Sequence of chain 3.B:
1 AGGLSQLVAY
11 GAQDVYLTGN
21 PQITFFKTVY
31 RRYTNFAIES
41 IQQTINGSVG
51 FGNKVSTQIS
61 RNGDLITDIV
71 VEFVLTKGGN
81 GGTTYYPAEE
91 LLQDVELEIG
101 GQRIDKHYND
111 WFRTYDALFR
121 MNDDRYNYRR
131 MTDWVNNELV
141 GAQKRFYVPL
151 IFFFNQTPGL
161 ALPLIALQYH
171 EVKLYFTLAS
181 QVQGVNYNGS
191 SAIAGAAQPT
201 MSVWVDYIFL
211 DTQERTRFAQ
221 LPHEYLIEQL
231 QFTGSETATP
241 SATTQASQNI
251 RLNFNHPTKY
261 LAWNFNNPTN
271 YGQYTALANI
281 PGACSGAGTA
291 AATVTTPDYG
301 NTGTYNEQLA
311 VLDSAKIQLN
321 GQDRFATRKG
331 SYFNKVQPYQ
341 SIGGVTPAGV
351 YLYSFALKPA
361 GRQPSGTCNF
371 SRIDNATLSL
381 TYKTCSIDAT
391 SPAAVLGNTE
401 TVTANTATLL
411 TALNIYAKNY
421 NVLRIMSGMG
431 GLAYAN

Binding-site contacts:
Ligand atom C5 contacts residue GLY397 of chain 3.B at 4.0 Å.
Ligand atom C6 contacts residue ILE387 of chain 3.B at 4.0 Å (hydrophobic).
Ligand atom C4 contacts residue ALA393 of chain 3.B at 4.3 Å (hydrophobic).
Ligand atom O5 contacts residue ILE387 of chain 3.B at 4.0 Å.
Ligand atom O2 contacts residue ALA393 of chain 3.B at 3.8 Å.
Ligand atom O3 contacts residue LEU139 of chain 1.B at 4.1 Å.
Ligand atom O4 contacts residue GLY141 of chain 1.B at 4.4 Å.
Ligand atom C3 contacts residue ALA393 of chain 3.B at 3.4 Å (hydrophobic).
Ligand atom O5 contacts residue ASN398 of chain 3.B at 2.4 Å (h-bond).
Ligand atom C4 contacts residue GLY397 of chain 3.B at 3.6 Å.
Ligand atom C2 contacts residue ALA394 of chain 3.B at 4.2 Å (hydrophobic).
Ligand atom C2 contacts residue ASN398 of chain 3.B at 2.2 Å.
Ligand atom C1 contacts residue ASN398 of chain 3.B at 1.4 Å.
Ligand atom C6 contacts residue VAL140 of chain 1.B at 3.8 Å (hydrophobic).
Ligand atom O2 contacts residue ASN398 of chain 3.B at 2.7 Å (h-bond).
Ligand atom C6 contacts residue SER386 of chain 3.B at 3.6 Å.
Ligand atom C6 contacts residue ASP388 of chain 3.B at 4.1 Å.
Ligand atom C4 contacts residue ALA394 of chain 3.B at 4.3 Å (hydrophobic).
Ligand atom O6 contacts residue ASP388 of chain 3.B at 3.0 Å (salt-bridge).
Ligand atom C1 contacts residue ALA394 of chain 3.B at 4.0 Å (hydrophobic).
Ligand atom O3 contacts residue VAL140 of chain 1.B at 4.3 Å.
Ligand atom O3 contacts residue ALA393 of chain 3.B at 2.9 Å (h-bond).
Ligand atom C3 contacts residue GLY397 of chain 3.B at 4.1 Å.
Ligand atom O6 contacts residue SER386 of chain 3.B at 3.9 Å.
Ligand atom C4 contacts residue ASN398 of chain 3.B at 4.1 Å.
Ligand atom O4 contacts residue VAL140 of chain 1.B at 2.4 Å (h-bond).
Ligand atom O2 contacts residue GLY397 of chain 3.B at 2.9 Å (h-bond).
Ligand atom O6 contacts residue ILE387 of chain 3.B at 3.6 Å.
Ligand atom C3 contacts residue VAL140 of chain 1.B at 4.4 Å (hydrophobic).
Ligand atom C3 contacts residue ASN398 of chain 3.B at 3.6 Å.
Ligand atom C5 contacts residue ASN398 of chain 3.B at 3.6 Å.
Ligand atom O6 contacts residue ALA394 of chain 3.B at 3.7 Å.
Ligand atom C6 contacts residue GLY141 of chain 1.B at 4.0 Å.
Ligand atom O5 contacts residue ALA394 of chain 3.B at 4.0 Å.
Ligand atom C1 contacts residue GLY397 of chain 3.B at 4.3 Å.
Ligand atom C2 contacts residue GLY397 of chain 3.B at 3.8 Å.
Ligand atom C6 contacts residue GLY397 of chain 3.B at 4.4 Å.
Ligand atom C4 contacts residue VAL140 of chain 1.B at 3.3 Å (hydrophobic).
Ligand atom C5 contacts residue VAL140 of chain 1.B at 4.2 Å (hydrophobic).

A protein and the small-molecule ligand that binds it are described below.
Small molecule (SMILES): C[C@@H]1O[C@@H](O[C@H]2[C@H](O[C@@H]3OC[C@@H](O)[C@H](O)[C@H]3O)[C@@H](CO)OC[C@@H]2O)[C@@H](O[C@H]2O[C@H](CO)[C@H](O)[C@H](O)[C@H]2O)[C@H](O[C@H]2O[C@H](C)[C@@H](O)[C@H](O[C@H]3O[C@H](CO)[C@@H](O)[C@H](O)[C@@H]3O)[C@@H]2O)[C@@H]1O[C@@H]1OC[C@@H](O)[C@H](O)[C@H]1O

Sequence of chain 1.B:
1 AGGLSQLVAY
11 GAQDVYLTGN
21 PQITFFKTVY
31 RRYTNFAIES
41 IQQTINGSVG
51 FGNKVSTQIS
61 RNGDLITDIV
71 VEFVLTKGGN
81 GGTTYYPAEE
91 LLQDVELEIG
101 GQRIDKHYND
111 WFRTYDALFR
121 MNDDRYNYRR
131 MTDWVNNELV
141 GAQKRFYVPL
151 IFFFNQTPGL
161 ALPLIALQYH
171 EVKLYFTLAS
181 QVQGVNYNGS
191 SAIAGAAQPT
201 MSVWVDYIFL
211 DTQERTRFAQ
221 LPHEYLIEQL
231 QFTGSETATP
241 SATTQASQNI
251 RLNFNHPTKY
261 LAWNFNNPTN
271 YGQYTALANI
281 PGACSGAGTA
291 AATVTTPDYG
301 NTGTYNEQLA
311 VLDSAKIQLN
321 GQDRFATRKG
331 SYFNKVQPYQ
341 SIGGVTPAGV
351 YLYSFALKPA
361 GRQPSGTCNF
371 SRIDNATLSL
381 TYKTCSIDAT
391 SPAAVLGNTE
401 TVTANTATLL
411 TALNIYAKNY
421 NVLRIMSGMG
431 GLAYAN